Binding-site contacts:
Ligand atom C7 contacts residue PRO9 of chain 1.B at 4.1 Å (hydrophobic).
Ligand atom F1 contacts residue ILE96 of chain 1.B at 3.7 Å.
Ligand atom C6 contacts residue LYS92 of chain 1.B at 4.2 Å.
Ligand atom F2 contacts residue PRO9 of chain 1.B at 3.7 Å.
Ligand atom C5 contacts residue THR11 of chain 1.B at 4.3 Å.
Ligand atom C1 contacts residue TYR72 of chain 1.B at 4.3 Å (hydrophobic).
Ligand atom F1 contacts residue TYR72 of chain 1.B at 4.0 Å.
Ligand atom O contacts residue LYS92 of chain 1.B at 3.6 Å (salt-bridge).
Ligand atom C1 contacts residue ILE96 of chain 1.B at 4.0 Å (hydrophobic).
Ligand atom C contacts residue GLN74 of chain 1.B at 3.6 Å.
Ligand atom C4 contacts residue TYR72 of chain 1.B at 3.6 Å (hydrophobic).
Ligand atom C6 contacts residue TYR72 of chain 1.B at 4.5 Å (hydrophobic).
Ligand atom F1 contacts residue PHE100 of chain 1.B at 3.9 Å.
Ligand atom N1 contacts residue GLN74 of chain 1.B at 3.1 Å (h-bond).
Ligand atom F1 contacts residue PRO9 of chain 1.B at 3.4 Å.
Ligand atom C3 contacts residue TYR72 of chain 1.B at 3.6 Å (hydrophobic).
Ligand atom F contacts residue ILE96 of chain 1.B at 3.3 Å.
Ligand atom C3 contacts residue GLU87 of chain 1.B at 3.7 Å.
Ligand atom C7 contacts residue TYR72 of chain 1.B at 4.0 Å (hydrophobic).
Ligand atom F2 contacts residue GLU87 of chain 1.B at 4.4 Å.
Ligand atom C4 contacts residue GLU87 of chain 1.B at 3.6 Å.
Ligand atom F2 contacts residue PHE93 of chain 1.B at 3.7 Å.
Ligand atom C4 contacts residue LYS92 of chain 1.B at 3.8 Å.
Ligand atom F contacts residue PHE93 of chain 1.B at 4.1 Å.
Ligand atom C5 contacts residue GLN74 of chain 1.B at 3.8 Å.
Ligand atom C contacts residue TYR72 of chain 1.B at 4.3 Å (hydrophobic).
Ligand atom C5 contacts residue LYS92 of chain 1.B at 4.3 Å.
Ligand atom C1 contacts residue THR11 of chain 1.B at 3.5 Å.
Ligand atom C2 contacts residue TYR72 of chain 1.B at 3.9 Å (hydrophobic).
Ligand atom C6 contacts residue GLN74 of chain 1.B at 3.7 Å.
Ligand atom C2 contacts residue THR11 of chain 1.B at 4.4 Å.
Ligand atom C2 contacts residue ILE96 of chain 1.B at 4.0 Å (hydrophobic).
Ligand atom F contacts residue PRO9 of chain 1.B at 4.3 Å.
Ligand atom C3 contacts residue LYS92 of chain 1.B at 4.3 Å.
Ligand atom C7 contacts residue ILE96 of chain 1.B at 4.0 Å (hydrophobic).
Ligand atom C contacts residue ILE96 of chain 1.B at 4.5 Å (hydrophobic).
Ligand atom C5 contacts residue TYR72 of chain 1.B at 4.1 Å (hydrophobic).
Ligand atom F2 contacts residue TYR72 of chain 1.B at 3.2 Å.
Ligand atom C contacts residue THR11 of chain 1.B at 3.3 Å.
Ligand atom N contacts residue LYS92 of chain 1.B at 3.1 Å (salt-bridge).

The protein below binds the small molecule below.
Small molecule (SMILES): [H]/N=C(/NO)c1ccc(C(F)(F)F)cc1

Sequence of chain 1.B:
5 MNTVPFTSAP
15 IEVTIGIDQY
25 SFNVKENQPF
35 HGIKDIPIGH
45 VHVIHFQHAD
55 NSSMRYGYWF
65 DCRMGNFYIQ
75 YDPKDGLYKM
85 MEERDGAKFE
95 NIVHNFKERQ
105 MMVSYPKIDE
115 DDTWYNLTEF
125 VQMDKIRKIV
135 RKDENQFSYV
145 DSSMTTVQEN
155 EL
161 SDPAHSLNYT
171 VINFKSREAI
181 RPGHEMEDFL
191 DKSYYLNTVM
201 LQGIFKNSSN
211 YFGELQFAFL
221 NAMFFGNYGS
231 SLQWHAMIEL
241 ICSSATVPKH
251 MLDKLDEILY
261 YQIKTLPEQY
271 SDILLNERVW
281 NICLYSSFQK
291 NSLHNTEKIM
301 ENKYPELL